A protein and the small-molecule ligand that binds it are described below.
Small molecule (SMILES): Cn1ccnc1-c1noc(C2CCC2)n1

Sequence of chain 1.A:
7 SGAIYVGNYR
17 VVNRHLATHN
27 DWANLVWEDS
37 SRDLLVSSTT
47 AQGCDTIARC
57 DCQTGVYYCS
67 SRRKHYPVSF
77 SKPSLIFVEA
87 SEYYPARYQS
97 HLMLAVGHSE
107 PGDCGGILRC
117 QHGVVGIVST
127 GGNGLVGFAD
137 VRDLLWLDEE

Binding-site contacts:
Ligand atom C8 contacts residue GLU146 of chain 1.A at 2.9 Å.
Ligand atom C7 contacts residue GLU146 of chain 1.A at 4.2 Å.
Ligand atom N1 contacts residue TRP142 of chain 1.A at 4.1 Å.
Ligand atom C9 contacts residue TRP142 of chain 1.A at 3.9 Å (hydrophobic).
Ligand atom C9 contacts residue GLU146 of chain 1.A at 3.8 Å.
Ligand atom C8 contacts residue TYR15 of chain 1.A at 2.7 Å (hydrophobic).
Ligand atom C7 contacts residue VAL32 of chain 1.A at 3.7 Å (hydrophobic).
Ligand atom C2 contacts residue TRP33 of chain 1.A at 3.6 Å (hydrophobic).
Ligand atom C4 contacts residue TRP142 of chain 1.A at 4.1 Å (hydrophobic).
Ligand atom C9 contacts residue TYR15 of chain 1.A at 3.4 Å (hydrophobic).
Ligand atom C6 contacts residue TYR15 of chain 1.A at 4.3 Å (hydrophobic).
Ligand atom C5 contacts residue TRP142 of chain 1.A at 4.0 Å (hydrophobic).
Ligand atom C6 contacts residue TRP142 of chain 1.A at 4.4 Å (hydrophobic).
Ligand atom C1 contacts residue TRP33 of chain 1.A at 4.0 Å (hydrophobic).
Ligand atom C7 contacts residue TYR15 of chain 1.A at 3.3 Å (hydrophobic).
Ligand atom C7 contacts residue TRP142 of chain 1.A at 4.5 Å (hydrophobic).
Ligand atom C3 contacts residue TRP33 of chain 1.A at 4.0 Å (hydrophobic).
Ligand atom O contacts residue TRP142 of chain 1.A at 2.7 Å.
Ligand atom N1 contacts residue TRP33 of chain 1.A at 3.7 Å.
Ligand atom N contacts residue TRP33 of chain 1.A at 4.2 Å.
Ligand atom N2 contacts residue TRP142 of chain 1.A at 2.9 Å.